This small molecule binds to this protein.
Small molecule (SMILES): CC(=O)N[C@H]1[C@H](O[C@H]2[C@H](O[C@@H]3O[C@@H](C)[C@@H](O)[C@@H](O)[C@@H]3O)[C@@H](NC(C)=O)CO[C@@H]2CO[C@@H]2O[C@@H](C)[C@@H](O)[C@@H](O)[C@@H]2O)O[C@H](CO)[C@@H](O[C@@H]2O[C@H](CO[C@H]3O[C@H](CO)[C@@H](O)[C@H](O)[C@@H]3O)[C@@H](O)[C@H](O[C@H]3O[C@H](CO)[C@@H](O)[C@H](O)[C@@H]3O)[C@@H]2O)[C@@H]1O

Sequence of chain 1.A:
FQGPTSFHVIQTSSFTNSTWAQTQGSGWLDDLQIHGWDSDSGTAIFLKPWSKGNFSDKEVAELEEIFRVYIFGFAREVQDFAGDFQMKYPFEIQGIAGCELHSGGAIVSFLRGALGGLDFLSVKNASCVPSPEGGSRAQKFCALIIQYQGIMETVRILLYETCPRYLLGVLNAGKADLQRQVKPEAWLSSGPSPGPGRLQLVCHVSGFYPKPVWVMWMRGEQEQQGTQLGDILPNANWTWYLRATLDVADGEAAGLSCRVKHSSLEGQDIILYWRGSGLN

Binding-site contacts:
Ligand atom C4 contacts residue ASN56 of chain 1.A at 4.2 Å.
Ligand atom C1 contacts residue ASN56 of chain 1.A at 1.4 Å.
Ligand atom C2 contacts residue ASN56 of chain 1.A at 2.4 Å.
Ligand atom C5 contacts residue ASN56 of chain 1.A at 3.6 Å.
Ligand atom O5 contacts residue GLY171 of chain 1.A at 4.4 Å.
Ligand atom C5 contacts residue ARG167 of chain 1.A at 4.0 Å.
Ligand atom C8 contacts residue PHE57 of chain 1.A at 3.8 Å (hydrophobic).
Ligand atom C6 contacts residue ARG167 of chain 1.A at 4.0 Å.
Ligand atom O7 contacts residue PHE57 of chain 1.A at 3.4 Å.
Ligand atom N2 contacts residue ASN56 of chain 1.A at 2.9 Å (h-bond).
Ligand atom C7 contacts residue ARG167 of chain 1.A at 3.6 Å.
Ligand atom C8 contacts residue PRO166 of chain 1.A at 4.2 Å (hydrophobic).
Ligand atom C8 contacts residue ASN56 of chain 1.A at 4.0 Å.
Ligand atom C1 contacts residue ARG167 of chain 1.A at 4.2 Å.
Ligand atom C1 contacts residue ARG167 of chain 1.A at 4.0 Å.
Ligand atom O5 contacts residue ASN56 of chain 1.A at 2.3 Å (h-bond).
Ligand atom C8 contacts residue LEU170 of chain 1.A at 3.6 Å (hydrophobic).
Ligand atom C7 contacts residue ASN56 of chain 1.A at 3.6 Å.
Ligand atom O4 contacts residue ARG167 of chain 1.A at 4.0 Å.
Ligand atom O5 contacts residue ARG167 of chain 1.A at 4.0 Å.
Ligand atom C3 contacts residue ARG167 of chain 1.A at 4.2 Å.
Ligand atom C6 contacts residue ASN174 of chain 1.A at 3.6 Å.
Ligand atom C3 contacts residue ASN56 of chain 1.A at 3.8 Å.
Ligand atom C4 contacts residue ARG167 of chain 1.A at 4.4 Å.
Ligand atom C6 contacts residue LEU170 of chain 1.A at 4.1 Å (hydrophobic).
Ligand atom C7 contacts residue PHE57 of chain 1.A at 4.0 Å (hydrophobic).
Ligand atom O7 contacts residue ASN56 of chain 1.A at 3.7 Å.
Ligand atom O7 contacts residue ARG167 of chain 1.A at 3.0 Å (salt-bridge).
Ligand atom C6 contacts residue LEU170 of chain 1.A at 3.8 Å (hydrophobic).
Ligand atom C5 contacts residue ARG167 of chain 1.A at 4.3 Å.
Ligand atom C8 contacts residue GLU61 of chain 1.A at 3.9 Å.
Ligand atom O5 contacts residue ARG167 of chain 1.A at 3.3 Å.
Ligand atom C8 contacts residue ARG167 of chain 1.A at 3.5 Å.